A protein and the small-molecule ligand that binds it are described below.
Small molecule (SMILES): NCC(=O)O

Sequence of chain 1.A:
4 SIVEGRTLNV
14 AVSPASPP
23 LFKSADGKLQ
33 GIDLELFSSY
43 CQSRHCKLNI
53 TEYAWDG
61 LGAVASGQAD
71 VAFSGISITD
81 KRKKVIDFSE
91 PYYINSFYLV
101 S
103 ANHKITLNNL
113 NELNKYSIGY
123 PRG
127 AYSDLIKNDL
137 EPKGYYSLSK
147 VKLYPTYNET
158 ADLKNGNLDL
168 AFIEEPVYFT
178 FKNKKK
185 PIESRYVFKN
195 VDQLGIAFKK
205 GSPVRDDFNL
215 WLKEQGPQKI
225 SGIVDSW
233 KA

Binding-site contacts:
Ligand atom N contacts residue ARG82 of chain 1.A at 4.1 Å.
Ligand atom C contacts residue LEU61 of chain 1.A at 4.5 Å (hydrophobic).
Ligand atom CA contacts residue ALA65 of chain 1.A at 4.4 Å (hydrophobic).
Ligand atom N contacts residue VAL85 of chain 1.A at 4.1 Å.
Ligand atom CA contacts residue LEU61 of chain 1.A at 4.2 Å (hydrophobic).
Ligand atom OXT contacts residue GLY62 of chain 1.A at 3.8 Å.
Ligand atom CA contacts residue VAL85 of chain 1.A at 4.2 Å (hydrophobic).
Ligand atom OXT contacts residue ALA65 of chain 1.A at 4.5 Å.
Ligand atom OXT contacts residue LEU61 of chain 1.A at 4.0 Å.